The small molecule below binds the protein below.
Small molecule (SMILES): CC(=O)N[C@@H]1[C@@H](O)[C@H](O)[C@@H](CO)O[C@H]1O

Binding-site contacts:
Ligand atom C6 contacts residue MET886 of chain 1.A at 4.0 Å (hydrophobic).
Ligand atom C1 contacts residue ASN898 of chain 1.A at 1.4 Å.
Ligand atom C4 contacts residue TYR889 of chain 1.A at 3.6 Å (hydrophobic).
Ligand atom C6 contacts residue TYR889 of chain 1.A at 4.0 Å (hydrophobic).
Ligand atom C3 contacts residue ASN898 of chain 1.A at 3.8 Å.
Ligand atom O7 contacts residue ASN898 of chain 1.A at 2.8 Å (h-bond).
Ligand atom C5 contacts residue ASN898 of chain 1.A at 3.7 Å.
Ligand atom C1 contacts residue ARG892 of chain 1.A at 4.0 Å.
Ligand atom C3 contacts residue TYR889 of chain 1.A at 3.9 Å (hydrophobic).
Ligand atom O5 contacts residue ASN898 of chain 1.A at 2.4 Å (h-bond).
Ligand atom C7 contacts residue ASN898 of chain 1.A at 3.1 Å.
Ligand atom C8 contacts residue ASN898 of chain 1.A at 4.3 Å.
Ligand atom O5 contacts residue MET886 of chain 1.A at 4.2 Å.
Ligand atom O4 contacts residue TYR889 of chain 1.A at 3.1 Å (h-bond).
Ligand atom C5 contacts residue TYR889 of chain 1.A at 3.4 Å (hydrophobic).
Ligand atom C4 contacts residue ASN898 of chain 1.A at 4.2 Å.
Ligand atom O5 contacts residue ARG892 of chain 1.A at 4.5 Å.
Ligand atom C2 contacts residue ASN898 of chain 1.A at 2.5 Å.
Ligand atom N2 contacts residue ASN898 of chain 1.A at 2.9 Å (h-bond).

Sequence of chain 1.A:
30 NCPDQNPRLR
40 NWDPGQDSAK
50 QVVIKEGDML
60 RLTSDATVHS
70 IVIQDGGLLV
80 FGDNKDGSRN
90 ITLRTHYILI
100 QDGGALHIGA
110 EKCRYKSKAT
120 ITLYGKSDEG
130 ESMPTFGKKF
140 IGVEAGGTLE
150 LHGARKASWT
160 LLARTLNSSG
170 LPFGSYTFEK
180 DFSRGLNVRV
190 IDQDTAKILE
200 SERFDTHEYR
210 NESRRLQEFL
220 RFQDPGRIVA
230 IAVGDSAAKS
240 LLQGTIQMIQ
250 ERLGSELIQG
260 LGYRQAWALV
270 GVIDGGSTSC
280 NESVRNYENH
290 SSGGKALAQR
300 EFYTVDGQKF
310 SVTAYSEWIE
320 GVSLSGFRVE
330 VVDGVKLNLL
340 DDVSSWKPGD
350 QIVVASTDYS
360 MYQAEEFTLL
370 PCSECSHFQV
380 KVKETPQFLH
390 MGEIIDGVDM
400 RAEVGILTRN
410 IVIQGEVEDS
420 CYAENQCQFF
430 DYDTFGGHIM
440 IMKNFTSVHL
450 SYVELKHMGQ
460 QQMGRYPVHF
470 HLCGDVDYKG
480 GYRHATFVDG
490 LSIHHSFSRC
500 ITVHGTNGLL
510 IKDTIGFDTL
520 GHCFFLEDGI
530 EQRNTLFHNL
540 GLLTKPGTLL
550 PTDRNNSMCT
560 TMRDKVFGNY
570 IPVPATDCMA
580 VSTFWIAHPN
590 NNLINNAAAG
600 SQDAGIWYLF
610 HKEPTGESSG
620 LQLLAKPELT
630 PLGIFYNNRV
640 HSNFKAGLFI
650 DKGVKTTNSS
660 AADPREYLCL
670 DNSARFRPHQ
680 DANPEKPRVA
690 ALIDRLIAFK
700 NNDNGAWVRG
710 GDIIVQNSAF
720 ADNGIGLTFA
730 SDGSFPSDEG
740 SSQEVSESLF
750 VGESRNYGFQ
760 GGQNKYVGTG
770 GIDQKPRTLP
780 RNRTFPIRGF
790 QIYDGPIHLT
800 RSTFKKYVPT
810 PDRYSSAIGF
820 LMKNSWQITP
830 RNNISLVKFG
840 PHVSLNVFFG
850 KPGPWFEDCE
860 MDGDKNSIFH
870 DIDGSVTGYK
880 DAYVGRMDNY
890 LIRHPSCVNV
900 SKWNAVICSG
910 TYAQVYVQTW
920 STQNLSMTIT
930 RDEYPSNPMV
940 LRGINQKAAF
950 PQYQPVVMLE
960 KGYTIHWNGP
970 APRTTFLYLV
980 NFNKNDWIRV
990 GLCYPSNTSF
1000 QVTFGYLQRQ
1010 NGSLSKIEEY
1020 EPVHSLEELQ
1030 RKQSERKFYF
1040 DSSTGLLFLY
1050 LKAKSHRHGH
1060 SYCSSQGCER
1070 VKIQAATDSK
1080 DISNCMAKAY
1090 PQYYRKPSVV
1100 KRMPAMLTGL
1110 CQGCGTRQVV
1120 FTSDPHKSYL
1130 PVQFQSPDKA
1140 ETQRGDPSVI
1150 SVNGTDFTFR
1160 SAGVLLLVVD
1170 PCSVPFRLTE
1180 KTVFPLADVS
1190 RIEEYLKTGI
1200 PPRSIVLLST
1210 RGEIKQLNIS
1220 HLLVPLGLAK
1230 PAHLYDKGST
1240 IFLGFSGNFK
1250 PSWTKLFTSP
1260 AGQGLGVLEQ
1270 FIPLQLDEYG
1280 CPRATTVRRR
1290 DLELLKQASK